Binding-site contacts:
Ligand atom C3 contacts residue ASN103 of chain 1.C at 3.9 Å.
Ligand atom C1 contacts residue ASN103 of chain 1.C at 1.4 Å.
Ligand atom O6 contacts residue ASN103 of chain 1.C at 4.3 Å.
Ligand atom O7 contacts residue ASN103 of chain 1.C at 3.5 Å (h-bond).
Ligand atom C5 contacts residue ASN103 of chain 1.C at 3.5 Å.
Ligand atom O6 contacts residue GLY114 of chain 1.C at 4.4 Å.
Ligand atom N2 contacts residue ASN103 of chain 1.C at 3.2 Å (h-bond).
Ligand atom C2 contacts residue ASN103 of chain 1.C at 2.7 Å.
Ligand atom C7 contacts residue ASN103 of chain 1.C at 3.6 Å.
Ligand atom O5 contacts residue ASN103 of chain 1.C at 2.2 Å (h-bond).
Ligand atom C6 contacts residue ASN103 of chain 1.C at 4.5 Å.
Ligand atom C4 contacts residue ASN103 of chain 1.C at 4.2 Å.

Sequence of chain 1.C:
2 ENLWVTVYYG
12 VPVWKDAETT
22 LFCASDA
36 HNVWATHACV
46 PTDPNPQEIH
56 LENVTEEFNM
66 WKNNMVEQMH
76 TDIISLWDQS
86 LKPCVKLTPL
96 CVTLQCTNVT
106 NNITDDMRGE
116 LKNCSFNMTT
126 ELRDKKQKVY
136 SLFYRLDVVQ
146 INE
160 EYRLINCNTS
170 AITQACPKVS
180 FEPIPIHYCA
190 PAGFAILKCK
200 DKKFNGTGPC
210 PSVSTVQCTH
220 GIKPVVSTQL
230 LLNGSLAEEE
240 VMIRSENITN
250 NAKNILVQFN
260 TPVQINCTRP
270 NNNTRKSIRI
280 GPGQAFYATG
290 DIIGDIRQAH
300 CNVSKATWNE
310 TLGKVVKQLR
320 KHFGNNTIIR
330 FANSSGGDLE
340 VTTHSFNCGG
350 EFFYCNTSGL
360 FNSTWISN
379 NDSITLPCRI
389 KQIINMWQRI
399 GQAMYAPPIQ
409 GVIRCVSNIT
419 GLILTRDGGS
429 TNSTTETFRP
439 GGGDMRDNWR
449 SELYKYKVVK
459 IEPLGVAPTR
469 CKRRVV

A small-molecule ligand and the protein it binds are described below.
Small molecule (SMILES): CC(=O)N[C@@H]1[C@@H](O)[C@H](O)[C@@H](CO)O[C@H]1O